Sequence of chain 1.C:
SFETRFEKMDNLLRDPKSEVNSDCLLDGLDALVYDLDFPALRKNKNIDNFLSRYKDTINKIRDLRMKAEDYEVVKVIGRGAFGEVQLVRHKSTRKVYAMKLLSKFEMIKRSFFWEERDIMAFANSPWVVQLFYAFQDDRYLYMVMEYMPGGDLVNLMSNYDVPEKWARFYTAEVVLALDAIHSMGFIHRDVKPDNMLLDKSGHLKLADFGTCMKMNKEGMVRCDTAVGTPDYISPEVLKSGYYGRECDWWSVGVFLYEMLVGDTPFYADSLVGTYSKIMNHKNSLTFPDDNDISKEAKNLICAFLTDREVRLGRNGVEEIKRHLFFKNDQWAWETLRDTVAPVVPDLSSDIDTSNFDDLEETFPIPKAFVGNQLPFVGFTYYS

Binding-site contacts:
Ligand atom C17 contacts residue ILE83 of chain 1.C at 3.7 Å (hydrophobic).
Ligand atom C13 contacts residue LEU206 of chain 1.C at 3.9 Å (hydrophobic).
Ligand atom N5 contacts residue MET157 of chain 1.C at 3.3 Å (h-bond).
Ligand atom N4 contacts residue ALA104 of chain 1.C at 3.7 Å.
Ligand atom C2 contacts residue VAL91 of chain 1.C at 3.8 Å (hydrophobic).
Ligand atom N1 contacts residue LYS106 of chain 1.C at 2.8 Å (salt-bridge).
Ligand atom C14 contacts residue ALA104 of chain 1.C at 3.9 Å (hydrophobic).
Ligand atom N5 contacts residue TYR156 of chain 1.C at 3.7 Å.
Ligand atom N1 contacts residue ASP217 of chain 1.C at 3.1 Å (salt-bridge).
Ligand atom C17 contacts residue PHE369 of chain 1.C at 3.9 Å (hydrophobic).
Ligand atom C9 contacts residue ILE83 of chain 1.C at 3.9 Å (hydrophobic).
Ligand atom C4 contacts residue VAL91 of chain 1.C at 3.9 Å (hydrophobic).
Ligand atom C3 contacts residue GLU125 of chain 1.C at 3.9 Å.
Ligand atom C14 contacts residue LEU206 of chain 1.C at 3.9 Å (hydrophobic).
Ligand atom N4 contacts residue MET157 of chain 1.C at 3.0 Å (h-bond).
Ligand atom C12 contacts residue GLU155 of chain 1.C at 3.7 Å.
Ligand atom N7 contacts residue ASP203 of chain 1.C at 3.7 Å.
Ligand atom C12 contacts residue ALA104 of chain 1.C at 3.4 Å (hydrophobic).
Ligand atom C7 contacts residue VAL91 of chain 1.C at 3.8 Å (hydrophobic).
Ligand atom C1 contacts residue ASP217 of chain 1.C at 3.6 Å.
Ligand atom C10 contacts residue ALA104 of chain 1.C at 3.8 Å (hydrophobic).
Ligand atom N5 contacts residue ALA104 of chain 1.C at 3.4 Å.
Ligand atom C16 contacts residue ASP161 of chain 1.C at 3.7 Å.
Ligand atom N4 contacts residue GLU155 of chain 1.C at 3.9 Å.
Ligand atom N4 contacts residue TYR156 of chain 1.C at 3.6 Å.
Ligand atom C18 contacts residue ASP203 of chain 1.C at 3.3 Å.
Ligand atom N7 contacts residue ASP161 of chain 1.C at 3.1 Å (salt-bridge).
Ligand atom C18 contacts residue LEU206 of chain 1.C at 3.8 Å (hydrophobic).
Ligand atom C3 contacts residue LYS106 of chain 1.C at 3.5 Å.
Ligand atom C1 contacts residue LYS106 of chain 1.C at 3.9 Å.
Ligand atom C17 contacts residue ASP161 of chain 1.C at 3.8 Å.
Ligand atom C5 contacts residue VAL91 of chain 1.C at 3.6 Å (hydrophobic).
Ligand atom C18 contacts residue ASP161 of chain 1.C at 3.4 Å.
Ligand atom C11 contacts residue MET154 of chain 1.C at 3.8 Å (hydrophobic).
Ligand atom C10 contacts residue VAL138 of chain 1.C at 3.6 Å (hydrophobic).
Ligand atom N2 contacts residue VAL91 of chain 1.C at 3.8 Å.
Ligand atom C14 contacts residue PHE369 of chain 1.C at 3.6 Å (hydrophobic).
Ligand atom C3 contacts residue ASP217 of chain 1.C at 3.6 Å.
Ligand atom N5 contacts residue GLU155 of chain 1.C at 2.9 Å (salt-bridge).
Ligand atom C13 contacts residue ALA104 of chain 1.C at 3.6 Å (hydrophobic).

A small-molecule ligand and the protein it binds are described below.
Small molecule (SMILES): CC(C)(N)CNc1nc(-c2ccc3[nH]ncc3c2)nc2cnccc12